Sequence of chain 1.A:
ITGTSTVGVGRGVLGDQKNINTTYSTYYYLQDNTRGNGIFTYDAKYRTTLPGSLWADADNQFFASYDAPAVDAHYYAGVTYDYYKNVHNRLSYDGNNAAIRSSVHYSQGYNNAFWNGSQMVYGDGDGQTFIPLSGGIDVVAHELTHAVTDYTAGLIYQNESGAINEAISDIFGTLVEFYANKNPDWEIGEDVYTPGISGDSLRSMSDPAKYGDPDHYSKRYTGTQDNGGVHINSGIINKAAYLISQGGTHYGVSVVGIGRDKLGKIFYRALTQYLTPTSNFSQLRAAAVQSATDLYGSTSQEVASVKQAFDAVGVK

The protein below binds the small molecule below.
Small molecule (SMILES): N[C@@H](CCCC[NH3+])C(=O)O

Binding-site contacts:
Ligand atom NZ contacts residue ASN111 of chain 1.A at 4.3 Å.
Ligand atom OXT contacts residue HIS231 of chain 1.A at 3.7 Å.
Ligand atom CB contacts residue VAL1 of chain 1.G at 3.3 Å (hydrophobic).
Ligand atom CG contacts residue PHE130 of chain 1.A at 4.5 Å (hydrophobic).
Ligand atom CA contacts residue ASN112 of chain 1.A at 4.2 Å.
Ligand atom NZ contacts residue ASN112 of chain 1.A at 3.8 Å.
Ligand atom CG contacts residue ASN112 of chain 1.A at 3.6 Å.
Ligand atom CB contacts residue LEU202 of chain 1.A at 3.9 Å (hydrophobic).
Ligand atom CG contacts residue VAL1 of chain 1.G at 3.8 Å (hydrophobic).
Ligand atom C contacts residue VAL1 of chain 1.G at 3.7 Å (hydrophobic).
Ligand atom CA contacts residue ARG203 of chain 1.A at 4.3 Å.
Ligand atom CD contacts residue ASN111 of chain 1.A at 3.9 Å.
Ligand atom CG contacts residue ASN111 of chain 1.A at 4.2 Å.
Ligand atom CD contacts residue ASN112 of chain 1.A at 4.3 Å.
Ligand atom C contacts residue ASN112 of chain 1.A at 3.6 Å.
Ligand atom CE contacts residue PHE130 of chain 1.A at 4.1 Å (hydrophobic).
Ligand atom CA contacts residue HIS231 of chain 1.A at 3.7 Å.
Ligand atom CG contacts residue LEU202 of chain 1.A at 4.0 Å (hydrophobic).
Ligand atom C contacts residue HIS231 of chain 1.A at 3.5 Å.
Ligand atom CA contacts residue VAL1 of chain 1.G at 2.5 Å (hydrophobic).
Ligand atom O contacts residue ASP226 of chain 1.A at 4.4 Å.
Ligand atom N contacts residue ASN112 of chain 1.A at 3.3 Å (h-bond).
Ligand atom O contacts residue HIS231 of chain 1.A at 3.5 Å (h-bond).
Ligand atom N contacts residue VAL1 of chain 1.G at 1.3 Å.
Ligand atom O contacts residue ASN112 of chain 1.A at 4.5 Å.
Ligand atom CD contacts residue PHE130 of chain 1.A at 3.8 Å (hydrophobic).
Ligand atom OXT contacts residue VAL1 of chain 1.G at 4.0 Å.
Ligand atom CB contacts residue ARG203 of chain 1.A at 4.4 Å.
Ligand atom CB contacts residue ASN112 of chain 1.A at 4.4 Å.
Ligand atom N contacts residue HIS231 of chain 1.A at 3.9 Å.
Ligand atom CE contacts residue ASN111 of chain 1.A at 3.2 Å.
Ligand atom OXT contacts residue ASN112 of chain 1.A at 2.9 Å (h-bond).
Ligand atom CD contacts residue LEU202 of chain 1.A at 4.2 Å (hydrophobic).
Ligand atom CE contacts residue ASN112 of chain 1.A at 3.8 Å.